Binding-site contacts:
Ligand atom O5 contacts residue ASN253 of chain 1.B at 2.4 Å (h-bond).
Ligand atom N2 contacts residue ASN253 of chain 1.B at 2.8 Å (h-bond).
Ligand atom C8 contacts residue VAL205 of chain 1.B at 3.9 Å (hydrophobic).
Ligand atom C6 contacts residue LEU251 of chain 1.B at 3.6 Å (hydrophobic).
Ligand atom C3 contacts residue ASN253 of chain 1.B at 3.8 Å.
Ligand atom C8 contacts residue THR255 of chain 1.B at 4.4 Å.
Ligand atom C4 contacts residue ASN253 of chain 1.B at 4.2 Å.
Ligand atom C8 contacts residue ASN253 of chain 1.B at 4.5 Å.
Ligand atom O5 contacts residue LEU251 of chain 1.B at 4.1 Å.
Ligand atom O7 contacts residue ASN253 of chain 1.B at 3.6 Å.
Ligand atom O6 contacts residue LEU251 of chain 1.B at 4.3 Å.
Ligand atom N2 contacts residue VAL205 of chain 1.B at 4.1 Å.
Ligand atom C2 contacts residue ASN253 of chain 1.B at 2.4 Å.
Ligand atom O3 contacts residue GLN128 of chain 1.B at 4.4 Å.
Ligand atom C5 contacts residue ASN253 of chain 1.B at 3.7 Å.
Ligand atom C1 contacts residue ASN253 of chain 1.B at 1.4 Å.
Ligand atom O3 contacts residue SER207 of chain 1.B at 4.1 Å.
Ligand atom C7 contacts residue ASN253 of chain 1.B at 3.4 Å.
Ligand atom C3 contacts residue SER207 of chain 1.B at 4.5 Å.
Ligand atom C2 contacts residue SER207 of chain 1.B at 3.6 Å.
Ligand atom N2 contacts residue SER207 of chain 1.B at 3.7 Å.

A protein and the small-molecule ligand that binds it are described below.
Small molecule (SMILES): CC(=O)N[C@@H]1[C@@H](O)[C@H](O)[C@@H](CO)O[C@H]1O

Sequence of chain 1.B:
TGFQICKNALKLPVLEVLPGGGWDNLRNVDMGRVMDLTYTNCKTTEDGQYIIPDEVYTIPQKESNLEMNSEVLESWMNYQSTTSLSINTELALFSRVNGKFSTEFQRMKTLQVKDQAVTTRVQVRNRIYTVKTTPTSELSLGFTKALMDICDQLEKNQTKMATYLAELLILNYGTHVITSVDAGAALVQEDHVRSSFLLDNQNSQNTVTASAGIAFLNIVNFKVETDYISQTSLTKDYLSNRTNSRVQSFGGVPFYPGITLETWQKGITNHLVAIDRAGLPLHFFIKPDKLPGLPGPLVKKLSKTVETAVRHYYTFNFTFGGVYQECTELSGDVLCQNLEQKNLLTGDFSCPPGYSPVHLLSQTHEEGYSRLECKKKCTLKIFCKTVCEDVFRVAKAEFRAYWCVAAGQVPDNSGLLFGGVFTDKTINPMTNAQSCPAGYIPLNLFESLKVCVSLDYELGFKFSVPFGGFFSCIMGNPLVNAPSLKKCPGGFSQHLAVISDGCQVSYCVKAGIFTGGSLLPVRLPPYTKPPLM